Binding-site contacts:
Ligand atom O7 contacts residue ASN340 of chain 1.G at 3.5 Å (h-bond).
Ligand atom O6 contacts residue SER394 of chain 1.G at 4.5 Å.
Ligand atom C2 contacts residue ASN340 of chain 1.G at 2.5 Å.
Ligand atom C6 contacts residue SER394 of chain 1.G at 4.5 Å.
Ligand atom C6 contacts residue THR395 of chain 1.G at 3.8 Å.
Ligand atom N2 contacts residue ASN340 of chain 1.G at 2.9 Å (h-bond).
Ligand atom C1 contacts residue TRP396 of chain 1.G at 4.2 Å (hydrophobic).
Ligand atom O5 contacts residue TRP396 of chain 1.G at 3.3 Å.
Ligand atom O5 contacts residue ASN340 of chain 1.G at 2.5 Å (h-bond).
Ligand atom O6 contacts residue THR395 of chain 1.G at 3.0 Å (h-bond).
Ligand atom C5 contacts residue TRP396 of chain 1.G at 4.3 Å (hydrophobic).
Ligand atom C1 contacts residue ASN340 of chain 1.G at 1.5 Å.
Ligand atom C5 contacts residue ASN340 of chain 1.G at 3.8 Å.
Ligand atom C8 contacts residue ASN340 of chain 1.G at 4.5 Å.
Ligand atom C7 contacts residue ASN340 of chain 1.G at 3.4 Å.
Ligand atom C4 contacts residue ASN340 of chain 1.G at 4.4 Å.
Ligand atom C6 contacts residue TRP396 of chain 1.G at 3.8 Å (hydrophobic).
Ligand atom C3 contacts residue ASN340 of chain 1.G at 3.9 Å.

A small-molecule ligand and the protein it binds are described below.
Small molecule (SMILES): CC(=O)N[C@@H]1[C@@H](O)[C@H](O)[C@@H](CO)O[C@H]1O

Sequence of chain 1.G:
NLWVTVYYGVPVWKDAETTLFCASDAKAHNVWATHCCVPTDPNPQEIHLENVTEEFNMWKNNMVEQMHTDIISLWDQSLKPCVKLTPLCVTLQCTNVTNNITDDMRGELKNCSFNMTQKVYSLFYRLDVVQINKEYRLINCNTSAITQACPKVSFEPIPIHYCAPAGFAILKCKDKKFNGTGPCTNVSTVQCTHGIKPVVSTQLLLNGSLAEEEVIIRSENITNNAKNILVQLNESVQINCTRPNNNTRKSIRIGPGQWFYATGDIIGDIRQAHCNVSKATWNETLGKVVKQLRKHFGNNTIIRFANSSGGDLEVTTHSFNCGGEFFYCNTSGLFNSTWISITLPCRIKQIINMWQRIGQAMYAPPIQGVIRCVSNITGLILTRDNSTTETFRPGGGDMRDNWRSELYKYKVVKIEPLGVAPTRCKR